Sequence of chain 1.G:
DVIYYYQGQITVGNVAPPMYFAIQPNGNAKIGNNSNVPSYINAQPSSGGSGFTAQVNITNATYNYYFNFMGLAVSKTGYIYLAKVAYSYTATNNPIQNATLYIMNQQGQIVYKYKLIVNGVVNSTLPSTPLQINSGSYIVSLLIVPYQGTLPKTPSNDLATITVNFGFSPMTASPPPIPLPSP

Sequence of chain 1.H:
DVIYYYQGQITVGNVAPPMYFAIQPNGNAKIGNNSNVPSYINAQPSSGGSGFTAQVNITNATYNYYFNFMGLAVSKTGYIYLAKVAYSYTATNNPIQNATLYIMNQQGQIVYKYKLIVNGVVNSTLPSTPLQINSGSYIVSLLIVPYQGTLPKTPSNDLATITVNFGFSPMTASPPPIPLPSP

Binding-site contacts:
Ligand atom O6 contacts residue PRO199 of chain 1.H at 3.7 Å.
Ligand atom O6 contacts residue PRO198 of chain 1.H at 3.7 Å.
Ligand atom O5 contacts residue PRO199 of chain 1.H at 3.7 Å.
Ligand atom O5 contacts residue ASN91 of chain 1.G at 3.3 Å (h-bond).
Ligand atom O7 contacts residue ILE201 of chain 1.H at 3.8 Å.
Ligand atom N2 contacts residue ASN56 of chain 1.G at 2.9 Å (h-bond).
Ligand atom C1 contacts residue ALA52 of chain 1.G at 3.8 Å (hydrophobic).
Ligand atom C8 contacts residue GLN129 of chain 1.G at 3.6 Å.
Ligand atom O7 contacts residue ALA52 of chain 1.G at 3.6 Å (h-bond).
Ligand atom O6 contacts residue PHE90 of chain 1.G at 3.3 Å.
Ligand atom C8 contacts residue PHE90 of chain 1.G at 3.9 Å (hydrophobic).
Ligand atom O3 contacts residue PRO199 of chain 1.H at 4.1 Å.
Ligand atom C3 contacts residue PRO199 of chain 1.H at 4.1 Å (hydrophobic).
Ligand atom O4 contacts residue GLN130 of chain 1.G at 3.7 Å.
Ligand atom O4 contacts residue PRO199 of chain 1.H at 3.5 Å.
Ligand atom O5 contacts residue ASN56 of chain 1.G at 2.4 Å (h-bond).
Ligand atom C6 contacts residue LYS53 of chain 1.G at 3.2 Å.
Ligand atom O4 contacts residue SER197 of chain 1.H at 3.1 Å (h-bond).
Ligand atom C4 contacts residue GLN130 of chain 1.G at 4.2 Å.
Ligand atom C2 contacts residue ASN56 of chain 1.G at 2.5 Å.
Ligand atom C3 contacts residue ASN56 of chain 1.G at 3.8 Å.
Ligand atom O5 contacts residue ALA52 of chain 1.G at 3.8 Å.
Ligand atom C1 contacts residue PRO199 of chain 1.H at 4.0 Å (hydrophobic).
Ligand atom C8 contacts residue GLY131 of chain 1.G at 3.6 Å.
Ligand atom O2 contacts residue GLN130 of chain 1.G at 3.9 Å.
Ligand atom O6 contacts residue ASN91 of chain 1.G at 3.3 Å (h-bond).
Ligand atom O6 contacts residue LYS53 of chain 1.G at 3.9 Å.
Ligand atom O6 contacts residue ILE162 of chain 1.G at 3.5 Å.
Ligand atom C6 contacts residue SER197 of chain 1.H at 3.6 Å.
Ligand atom C5 contacts residue ASN56 of chain 1.G at 3.7 Å.
Ligand atom C8 contacts residue GLN130 of chain 1.G at 3.6 Å.
Ligand atom O1S6 contacts residue GLN130 of chain 1.G at 4.0 Å.
Ligand atom C1 contacts residue ASN56 of chain 1.G at 1.5 Å.
Ligand atom C5 contacts residue ASN91 of chain 1.G at 3.5 Å.
Ligand atom C3 contacts residue GLN130 of chain 1.G at 3.5 Å.
Ligand atom C4 contacts residue SER197 of chain 1.H at 4.1 Å.
Ligand atom C6 contacts residue ASN91 of chain 1.G at 3.3 Å.
Ligand atom O7 contacts residue ASN56 of chain 1.G at 3.2 Å (h-bond).
Ligand atom O5 contacts residue LYS53 of chain 1.G at 3.5 Å.
Ligand atom C7 contacts residue ASN56 of chain 1.G at 3.2 Å.

The small molecule below binds the protein below.
Small molecule (SMILES): CC(=O)N[C@H]1[C@H](O[C@H]2[C@H](O)[C@@H](NC(C)=O)CO[C@@H]2CO)O[C@H](CO[C@H]2O[C@H](CO)[C@@H](O)[C@H](O)[C@@H]2O)[C@@H](O[C@H]2O[C@H](CO)[C@@H](O)[C@H](O)[C@@H]2O)[C@@H]1O[C@@H]1O[C@H](CS(=O)(=O)O)[C@@H](O[C@@H]2O[C@H](CO)[C@@H](O)[C@H](O)[C@H]2O)[C@H](O)[C@H]1O